Sequence of chain 1.A:
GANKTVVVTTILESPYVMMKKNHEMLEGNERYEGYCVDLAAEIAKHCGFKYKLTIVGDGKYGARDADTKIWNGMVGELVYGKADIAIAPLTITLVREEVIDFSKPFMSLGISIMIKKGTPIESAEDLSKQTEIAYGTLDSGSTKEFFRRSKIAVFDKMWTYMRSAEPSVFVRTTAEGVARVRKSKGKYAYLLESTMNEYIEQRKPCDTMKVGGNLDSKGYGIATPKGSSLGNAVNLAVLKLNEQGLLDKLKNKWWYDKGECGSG

A protein and the small-molecule ligand that binds it are described below.
Small molecule (SMILES): Cn1nc(O)c(C[C@H](N)C(=O)O)n1

Binding-site contacts:
Ligand atom C1 contacts residue GLU193 of chain 1.A at 3.4 Å.
Ligand atom O2 contacts residue ARG96 of chain 1.A at 2.7 Å (salt-bridge).
Ligand atom N4 contacts residue GLU193 of chain 1.A at 2.7 Å (salt-bridge).
Ligand atom O2 contacts residue TYR61 of chain 1.A at 3.6 Å.
Ligand atom O1 contacts residue SER142 of chain 1.A at 2.9 Å (h-bond).
Ligand atom N3 contacts residue TYR61 of chain 1.A at 4.2 Å.
Ligand atom N4 contacts residue TYR61 of chain 1.A at 4.0 Å.
Ligand atom C6 contacts residue THR91 of chain 1.A at 3.8 Å.
Ligand atom C3 contacts residue LEU138 of chain 1.A at 4.2 Å (hydrophobic).
Ligand atom C6 contacts residue SER142 of chain 1.A at 3.3 Å.
Ligand atom O1 contacts residue ARG96 of chain 1.A at 3.0 Å (salt-bridge).
Ligand atom O3 contacts residue THR143 of chain 1.A at 2.7 Å (h-bond).
Ligand atom N4 contacts residue PRO89 of chain 1.A at 2.8 Å (h-bond).
Ligand atom C1 contacts residue SER142 of chain 1.A at 3.5 Å.
Ligand atom C2 contacts residue GLU193 of chain 1.A at 3.9 Å.
Ligand atom O1 contacts residue TYR61 of chain 1.A at 3.4 Å.
Ligand atom C5 contacts residue LEU192 of chain 1.A at 4.1 Å (hydrophobic).
Ligand atom O2 contacts residue THR91 of chain 1.A at 3.0 Å (h-bond).
Ligand atom O2 contacts residue SER142 of chain 1.A at 3.8 Å.
Ligand atom C5 contacts residue MET196 of chain 1.A at 3.4 Å (hydrophobic).
Ligand atom C1 contacts residue PRO89 of chain 1.A at 4.0 Å (hydrophobic).
Ligand atom C4 contacts residue THR143 of chain 1.A at 3.7 Å.
Ligand atom C6 contacts residue TYR61 of chain 1.A at 3.7 Å (hydrophobic).
Ligand atom N4 contacts residue TYR220 of chain 1.A at 3.6 Å.
Ligand atom C3 contacts residue GLU193 of chain 1.A at 3.4 Å.
Ligand atom O1 contacts residue GLY141 of chain 1.A at 3.3 Å.
Ligand atom C6 contacts residue ARG96 of chain 1.A at 3.5 Å.
Ligand atom C1 contacts residue THR91 of chain 1.A at 3.5 Å.
Ligand atom N3 contacts residue GLU193 of chain 1.A at 3.2 Å (salt-bridge).
Ligand atom C2 contacts residue LEU138 of chain 1.A at 4.0 Å (hydrophobic).
Ligand atom C4 contacts residue GLU193 of chain 1.A at 3.7 Å.
Ligand atom O2 contacts residue PRO89 of chain 1.A at 3.8 Å.
Ligand atom C5 contacts residue GLU193 of chain 1.A at 3.6 Å.
Ligand atom N4 contacts residue THR91 of chain 1.A at 2.9 Å (h-bond).
Ligand atom N1 contacts residue GLU193 of chain 1.A at 3.1 Å (salt-bridge).
Ligand atom N1 contacts residue LEU192 of chain 1.A at 3.7 Å.
Ligand atom C2 contacts residue TYR61 of chain 1.A at 3.7 Å (hydrophobic).
Ligand atom N2 contacts residue GLU193 of chain 1.A at 3.5 Å (salt-bridge).
Ligand atom O2 contacts residue LEU90 of chain 1.A at 3.7 Å.
Ligand atom C1 contacts residue TYR61 of chain 1.A at 4.1 Å (hydrophobic).